Sequence of chain 1.A:
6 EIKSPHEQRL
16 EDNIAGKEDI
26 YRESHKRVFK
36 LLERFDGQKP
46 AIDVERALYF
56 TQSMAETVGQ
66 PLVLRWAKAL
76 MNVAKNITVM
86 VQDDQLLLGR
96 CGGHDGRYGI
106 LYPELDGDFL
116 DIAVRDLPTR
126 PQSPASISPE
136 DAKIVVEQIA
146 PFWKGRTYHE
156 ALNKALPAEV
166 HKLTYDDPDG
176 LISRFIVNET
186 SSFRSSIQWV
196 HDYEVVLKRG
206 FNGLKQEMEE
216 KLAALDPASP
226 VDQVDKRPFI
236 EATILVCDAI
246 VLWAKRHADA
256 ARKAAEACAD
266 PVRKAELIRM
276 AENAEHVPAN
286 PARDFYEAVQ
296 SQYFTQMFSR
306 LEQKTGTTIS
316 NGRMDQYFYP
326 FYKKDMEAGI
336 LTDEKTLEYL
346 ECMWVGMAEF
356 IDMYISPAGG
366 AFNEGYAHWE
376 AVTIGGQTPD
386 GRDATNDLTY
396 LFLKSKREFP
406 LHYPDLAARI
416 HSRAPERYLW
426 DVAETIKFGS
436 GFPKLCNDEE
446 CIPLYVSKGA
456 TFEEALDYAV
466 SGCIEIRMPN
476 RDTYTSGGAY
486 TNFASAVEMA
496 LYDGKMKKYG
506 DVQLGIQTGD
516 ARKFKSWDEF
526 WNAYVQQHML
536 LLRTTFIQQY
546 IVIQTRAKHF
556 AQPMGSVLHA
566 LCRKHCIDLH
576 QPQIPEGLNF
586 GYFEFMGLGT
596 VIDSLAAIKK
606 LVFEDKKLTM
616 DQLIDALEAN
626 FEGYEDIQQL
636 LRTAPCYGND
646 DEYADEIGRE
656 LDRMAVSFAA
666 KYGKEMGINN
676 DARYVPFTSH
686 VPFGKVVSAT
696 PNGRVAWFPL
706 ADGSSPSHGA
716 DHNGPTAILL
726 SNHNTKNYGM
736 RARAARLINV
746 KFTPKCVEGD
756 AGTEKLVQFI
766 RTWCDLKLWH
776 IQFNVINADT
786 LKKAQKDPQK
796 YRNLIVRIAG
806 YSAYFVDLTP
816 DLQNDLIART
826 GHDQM

Binding-site contacts:
Ligand atom C2 contacts residue CYS468 of chain 1.A at 4.4 Å (hydrophobic).
Ligand atom O6 contacts residue CYS468 of chain 1.A at 3.0 Å (h-bond).
Ligand atom O4 contacts residue THR312 of chain 1.A at 4.1 Å.
Ligand atom O7 contacts residue ILE192 of chain 1.A at 3.5 Å.
Ligand atom O5 contacts residue ARG189 of chain 1.A at 2.8 Å (salt-bridge).
Ligand atom S3 contacts residue ARG189 of chain 1.A at 3.8 Å.
Ligand atom O4 contacts residue ARG189 of chain 1.A at 2.7 Å (salt-bridge).
Ligand atom O4 contacts residue PHE682 of chain 1.A at 3.9 Å.
Ligand atom S3 contacts residue ARG678 of chain 1.A at 3.6 Å (salt-bridge).
Ligand atom S3 contacts residue ILE192 of chain 1.A at 3.9 Å.
Ligand atom C2 contacts residue GLU470 of chain 1.A at 3.6 Å.
Ligand atom O5 contacts residue ARG678 of chain 1.A at 3.1 Å (salt-bridge).
Ligand atom O6 contacts residue GLY467 of chain 1.A at 3.6 Å.
Ligand atom C2 contacts residue GLN193 of chain 1.A at 4.4 Å.
Ligand atom O5 contacts residue ILE192 of chain 1.A at 3.5 Å.
Ligand atom C1 contacts residue THR312 of chain 1.A at 3.6 Å.
Ligand atom C1 contacts residue GLN193 of chain 1.A at 3.6 Å.
Ligand atom O6 contacts residue GLN193 of chain 1.A at 3.4 Å.
Ligand atom O7 contacts residue TYR587 of chain 1.A at 4.0 Å.
Ligand atom C2 contacts residue PHE682 of chain 1.A at 3.4 Å (hydrophobic).
Ligand atom C2 contacts residue TYR485 of chain 1.A at 4.4 Å (hydrophobic).
Ligand atom O6 contacts residue GLU470 of chain 1.A at 2.3 Å (salt-bridge).
Ligand atom C1 contacts residue GLU470 of chain 1.A at 3.4 Å.
Ligand atom C2 contacts residue ARG678 of chain 1.A at 3.3 Å.
Ligand atom O7 contacts residue GLN193 of chain 1.A at 2.9 Å (h-bond).
Ligand atom O7 contacts residue ARG678 of chain 1.A at 3.2 Å (salt-bridge).
Ligand atom O6 contacts residue SER466 of chain 1.A at 3.5 Å (h-bond).
Ligand atom C1 contacts residue ARG678 of chain 1.A at 4.4 Å.
Ligand atom S3 contacts residue GLN193 of chain 1.A at 4.0 Å.
Ligand atom C1 contacts residue PHE682 of chain 1.A at 3.8 Å (hydrophobic).
Ligand atom O4 contacts residue ILE192 of chain 1.A at 3.6 Å.
Ligand atom O5 contacts residue PHE682 of chain 1.A at 4.1 Å.
Ligand atom C1 contacts residue GLY467 of chain 1.A at 4.0 Å.
Ligand atom S3 contacts residue PHE682 of chain 1.A at 4.1 Å.
Ligand atom O7 contacts residue GLU470 of chain 1.A at 4.2 Å.
Ligand atom O6 contacts residue ARG678 of chain 1.A at 4.1 Å.
Ligand atom O4 contacts residue GLN193 of chain 1.A at 3.4 Å (h-bond).
Ligand atom O6 contacts residue ILE469 of chain 1.A at 4.2 Å.
Ligand atom C1 contacts residue CYS468 of chain 1.A at 3.5 Å (hydrophobic).
Ligand atom O5 contacts residue TYR485 of chain 1.A at 4.4 Å.

A small-molecule ligand and the protein it binds are described below.
Small molecule (SMILES): O=S(=O)(O)CCO